Sequence of chain 1.B:
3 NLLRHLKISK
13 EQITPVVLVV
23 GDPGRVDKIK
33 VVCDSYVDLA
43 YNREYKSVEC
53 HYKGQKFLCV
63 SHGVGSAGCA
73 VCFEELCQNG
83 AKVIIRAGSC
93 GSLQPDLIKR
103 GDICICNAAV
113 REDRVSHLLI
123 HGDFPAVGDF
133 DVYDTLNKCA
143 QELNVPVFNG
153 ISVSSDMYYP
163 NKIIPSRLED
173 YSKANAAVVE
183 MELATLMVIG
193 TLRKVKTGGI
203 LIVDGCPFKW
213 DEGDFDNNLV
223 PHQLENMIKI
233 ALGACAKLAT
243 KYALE

This protein binds this small molecule.
Small molecule (SMILES): O=c1[nH]cnc2nc[nH]c12

Binding-site contacts:
Ligand atom C8 contacts residue R1X1 of chain 1.S at 3.5 Å.
Ligand atom C4 contacts residue GLU182 of chain 1.B at 4.1 Å.
Ligand atom C6 contacts residue VAL181 of chain 1.B at 4.0 Å (hydrophobic).
Ligand atom C6 contacts residue TRP212 of chain 1.B at 3.8 Å (hydrophobic).
Ligand atom N3 contacts residue VAL181 of chain 1.B at 3.9 Å.
Ligand atom C4 contacts residue TYR160 of chain 1.B at 3.9 Å (hydrophobic).
Ligand atom O6 contacts residue TRP212 of chain 1.B at 3.3 Å.
Ligand atom C4 contacts residue R1X1 of chain 1.S at 3.6 Å.
Ligand atom O6 contacts residue VAL181 of chain 1.B at 4.2 Å.
Ligand atom C2 contacts residue GLU182 of chain 1.B at 4.1 Å.
Ligand atom C2 contacts residue TYR160 of chain 1.B at 3.6 Å (hydrophobic).
Ligand atom N3 contacts residue R1X1 of chain 1.S at 3.7 Å.
Ligand atom C5 contacts residue TYR160 of chain 1.B at 3.9 Å (hydrophobic).
Ligand atom C8 contacts residue ASP206 of chain 1.B at 3.1 Å.
Ligand atom C8 contacts residue GLY93 of chain 1.B at 4.0 Å.
Ligand atom C6 contacts residue TYR160 of chain 1.B at 4.0 Å (hydrophobic).
Ligand atom N9 contacts residue R1X1 of chain 1.S at 2.6 Å.
Ligand atom C6 contacts residue GLY93 of chain 1.B at 3.7 Å.
Ligand atom N7 contacts residue GLY93 of chain 1.B at 3.3 Å (h-bond).
Ligand atom C5 contacts residue CYS92 of chain 1.B at 3.8 Å (hydrophobic).
Ligand atom N3 contacts residue GLU182 of chain 1.B at 3.6 Å.
Ligand atom C5 contacts residue VAL181 of chain 1.B at 3.9 Å (hydrophobic).
Ligand atom N3 contacts residue TYR160 of chain 1.B at 3.8 Å.
Ligand atom C8 contacts residue CYS92 of chain 1.B at 3.4 Å (hydrophobic).
Ligand atom C4 contacts residue VAL181 of chain 1.B at 3.8 Å (hydrophobic).
Ligand atom N9 contacts residue SER91 of chain 1.B at 3.6 Å (h-bond).
Ligand atom N7 contacts residue CYS92 of chain 1.B at 3.2 Å.
Ligand atom N1 contacts residue TYR160 of chain 1.B at 4.0 Å.
Ligand atom C2 contacts residue VAL181 of chain 1.B at 3.9 Å (hydrophobic).
Ligand atom C5 contacts residue ASP206 of chain 1.B at 4.0 Å.
Ligand atom N3 contacts residue MET183 of chain 1.B at 3.8 Å.
Ligand atom O6 contacts residue PRO209 of chain 1.B at 3.9 Å.
Ligand atom N1 contacts residue VAL181 of chain 1.B at 3.9 Å.
Ligand atom O6 contacts residue GLY93 of chain 1.B at 3.3 Å.
Ligand atom N9 contacts residue CYS92 of chain 1.B at 3.8 Å.
Ligand atom N7 contacts residue ASP206 of chain 1.B at 2.8 Å (salt-bridge).
Ligand atom C2 contacts residue MET183 of chain 1.B at 4.2 Å (hydrophobic).
Ligand atom C5 contacts residue GLY93 of chain 1.B at 3.5 Å.
Ligand atom N1 contacts residue TRP212 of chain 1.B at 4.2 Å.
Ligand atom C8 contacts residue SER91 of chain 1.B at 3.6 Å.